This small molecule binds to this protein.
Small molecule (SMILES): Nc1ncnc2c1ncn2[C@@H]1O[C@H](COP(=O)(O)OP(=O)(O)OP(O)(O)=S)[C@@H](O)[C@H]1O

Sequence of chain 1.A:
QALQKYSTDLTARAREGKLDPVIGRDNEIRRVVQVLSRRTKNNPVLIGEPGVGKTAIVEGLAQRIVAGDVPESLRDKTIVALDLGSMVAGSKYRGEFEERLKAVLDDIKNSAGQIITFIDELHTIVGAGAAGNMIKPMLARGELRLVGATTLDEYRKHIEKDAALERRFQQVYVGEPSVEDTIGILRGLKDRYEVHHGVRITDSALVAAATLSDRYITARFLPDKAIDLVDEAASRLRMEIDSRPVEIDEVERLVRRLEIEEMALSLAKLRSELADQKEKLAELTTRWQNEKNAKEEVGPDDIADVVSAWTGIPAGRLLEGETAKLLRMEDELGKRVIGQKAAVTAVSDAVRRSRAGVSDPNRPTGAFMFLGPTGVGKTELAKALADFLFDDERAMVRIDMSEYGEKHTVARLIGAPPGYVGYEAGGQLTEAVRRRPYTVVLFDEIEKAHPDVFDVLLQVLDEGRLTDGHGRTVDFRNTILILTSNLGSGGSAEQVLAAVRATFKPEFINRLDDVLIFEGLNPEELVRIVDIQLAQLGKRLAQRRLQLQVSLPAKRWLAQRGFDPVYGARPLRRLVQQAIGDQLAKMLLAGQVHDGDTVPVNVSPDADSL

Binding-site contacts:
Ligand atom O1A contacts residue GLU615 of chain 1.G at 3.4 Å (salt-bridge).
Ligand atom N6 contacts residue VAL572 of chain 1.G at 3.4 Å.
Ligand atom N1 contacts residue ARG571 of chain 1.G at 3.5 Å (salt-bridge).
Ligand atom N1 contacts residue ILE573 of chain 1.G at 3.7 Å.
Ligand atom N3 contacts residue GLU615 of chain 1.G at 3.9 Å.
Ligand atom C6 contacts residue VAL572 of chain 1.G at 3.9 Å (hydrophobic).
Ligand atom O2B contacts residue LYS613 of chain 1.G at 2.9 Å (salt-bridge).
Ligand atom O2B contacts residue VAL611 of chain 1.G at 3.8 Å.
Ligand atom O2B contacts residue GLY612 of chain 1.G at 2.9 Å (h-bond).
Ligand atom O2' contacts residue GLU615 of chain 1.G at 3.5 Å (salt-bridge).
Ligand atom O3G contacts residue ARG746 of chain 1.A at 3.9 Å.
Ligand atom O2A contacts residue THR614 of chain 1.G at 3.8 Å.
Ligand atom O2G contacts residue ARG746 of chain 1.A at 3.8 Å.
Ligand atom C2 contacts residue ARG571 of chain 1.G at 3.2 Å.
Ligand atom N7 contacts residue GLY610 of chain 1.G at 3.3 Å (h-bond).
Ligand atom PB contacts residue LYS613 of chain 1.G at 3.8 Å.
Ligand atom N7 contacts residue GLY612 of chain 1.G at 3.8 Å.
Ligand atom N7 contacts residue VAL611 of chain 1.G at 3.0 Å (h-bond).
Ligand atom O2B contacts residue GLY610 of chain 1.G at 3.5 Å (h-bond).
Ligand atom C6 contacts residue VAL611 of chain 1.G at 3.9 Å (hydrophobic).
Ligand atom N6 contacts residue ILE573 of chain 1.G at 3.5 Å (h-bond).
Ligand atom O3B contacts residue GLY610 of chain 1.G at 3.7 Å.
Ligand atom O5' contacts residue ARG805 of chain 1.G at 3.2 Å (salt-bridge).
Ligand atom PG contacts residue ARG746 of chain 1.A at 3.8 Å.
Ligand atom O1B contacts residue THR614 of chain 1.G at 2.7 Å (h-bond).
Ligand atom O1B contacts residue LYS613 of chain 1.G at 3.3 Å.
Ligand atom O2A contacts residue ARG805 of chain 1.G at 3.6 Å.
Ligand atom C8 contacts residue GLY610 of chain 1.G at 3.2 Å.
Ligand atom O1A contacts residue THR614 of chain 1.G at 3.4 Å.
Ligand atom O3' contacts residue ARG808 of chain 1.G at 2.8 Å (salt-bridge).
Ligand atom C3' contacts residue ARG808 of chain 1.G at 3.5 Å.
Ligand atom S1G contacts residue ARG746 of chain 1.A at 3.0 Å (salt-bridge).
Ligand atom C8 contacts residue GLY612 of chain 1.G at 3.9 Å.
Ligand atom C5 contacts residue VAL611 of chain 1.G at 3.7 Å (hydrophobic).
Ligand atom N1 contacts residue VAL572 of chain 1.G at 3.4 Å.
Ligand atom C5' contacts residue ARG805 of chain 1.G at 3.6 Å.
Ligand atom O2G contacts residue THR614 of chain 1.G at 3.5 Å (h-bond).
Ligand atom S1G contacts residue ARG805 of chain 1.G at 3.8 Å.
Ligand atom N6 contacts residue VAL611 of chain 1.G at 3.6 Å (h-bond).
Ligand atom C8 contacts residue VAL611 of chain 1.G at 3.9 Å (hydrophobic).

Sequence of chain 1.G:
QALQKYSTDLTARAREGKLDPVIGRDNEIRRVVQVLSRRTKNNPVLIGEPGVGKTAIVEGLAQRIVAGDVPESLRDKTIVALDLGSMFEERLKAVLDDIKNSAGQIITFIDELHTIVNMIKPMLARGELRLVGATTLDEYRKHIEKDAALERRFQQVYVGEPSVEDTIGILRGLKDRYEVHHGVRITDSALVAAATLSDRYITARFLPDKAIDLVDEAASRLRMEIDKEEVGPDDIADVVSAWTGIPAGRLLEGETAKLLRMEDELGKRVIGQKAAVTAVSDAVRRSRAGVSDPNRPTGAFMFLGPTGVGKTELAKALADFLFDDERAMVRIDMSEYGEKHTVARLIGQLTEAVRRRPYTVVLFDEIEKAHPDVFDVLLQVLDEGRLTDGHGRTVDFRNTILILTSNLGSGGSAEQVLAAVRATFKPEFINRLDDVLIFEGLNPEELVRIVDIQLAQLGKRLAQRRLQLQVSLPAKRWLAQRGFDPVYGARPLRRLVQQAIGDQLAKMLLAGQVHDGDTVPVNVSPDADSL